A small-molecule ligand and the protein it binds are described below.
Small molecule (SMILES): CC(=O)N[C@@H]1[C@@H](O)[C@H](O)[C@@H](CO)O[C@H]1O

Sequence of chain 36.E:
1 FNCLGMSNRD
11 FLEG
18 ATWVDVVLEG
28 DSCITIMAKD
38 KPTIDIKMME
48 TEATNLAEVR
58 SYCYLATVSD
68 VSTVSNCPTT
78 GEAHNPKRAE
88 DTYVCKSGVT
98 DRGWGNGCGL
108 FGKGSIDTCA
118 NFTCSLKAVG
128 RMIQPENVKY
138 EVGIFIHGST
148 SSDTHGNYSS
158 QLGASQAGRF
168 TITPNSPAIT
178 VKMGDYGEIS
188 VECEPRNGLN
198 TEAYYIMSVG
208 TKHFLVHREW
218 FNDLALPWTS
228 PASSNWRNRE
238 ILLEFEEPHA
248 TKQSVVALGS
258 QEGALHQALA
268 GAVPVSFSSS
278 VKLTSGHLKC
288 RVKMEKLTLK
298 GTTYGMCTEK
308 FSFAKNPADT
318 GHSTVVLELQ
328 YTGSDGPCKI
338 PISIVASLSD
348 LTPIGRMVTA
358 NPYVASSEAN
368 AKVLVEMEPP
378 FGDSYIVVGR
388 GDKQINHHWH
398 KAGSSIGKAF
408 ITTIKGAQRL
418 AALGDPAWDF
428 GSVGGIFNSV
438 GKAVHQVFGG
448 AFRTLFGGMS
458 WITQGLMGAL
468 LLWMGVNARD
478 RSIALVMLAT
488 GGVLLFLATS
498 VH

Binding-site contacts:
Ligand atom O6 contacts residue THR120 of chain 36.E at 2.5 Å (h-bond).
Ligand atom C1 contacts residue ASN118 of chain 36.E at 1.4 Å.
Ligand atom C5 contacts residue THR120 of chain 36.E at 4.0 Å.
Ligand atom C6 contacts residue THR89 of chain 36.E at 4.2 Å.
Ligand atom C2 contacts residue ASN118 of chain 36.E at 2.5 Å.
Ligand atom O7 contacts residue SER66 of chain 36.E at 3.5 Å.
Ligand atom C6 contacts residue THR120 of chain 36.E at 3.4 Å.
Ligand atom C5 contacts residue ASN118 of chain 36.E at 3.6 Å.
Ligand atom C6 contacts residue PHE119 of chain 36.E at 3.8 Å (hydrophobic).
Ligand atom O5 contacts residue PHE119 of chain 36.E at 3.8 Å.
Ligand atom C3 contacts residue ASN118 of chain 36.E at 3.8 Å.
Ligand atom O6 contacts residue PHE119 of chain 36.E at 4.0 Å.
Ligand atom N2 contacts residue ASN118 of chain 36.E at 2.9 Å (h-bond).
Ligand atom C5 contacts residue PHE119 of chain 36.E at 4.4 Å (hydrophobic).
Ligand atom C7 contacts residue ASP67 of chain 36.E at 3.9 Å.
Ligand atom C5 contacts residue THR89 of chain 36.E at 4.2 Å.
Ligand atom C8 contacts residue TYR90 of chain 36.E at 3.8 Å (hydrophobic).
Ligand atom C8 contacts residue ASN118 of chain 36.E at 4.4 Å.
Ligand atom C7 contacts residue ASN118 of chain 36.E at 3.1 Å.
Ligand atom O7 contacts residue ASN118 of chain 36.E at 3.0 Å (h-bond).
Ligand atom O7 contacts residue ASP67 of chain 36.E at 3.5 Å (salt-bridge).
Ligand atom C7 contacts residue TYR90 of chain 36.E at 4.1 Å (hydrophobic).
Ligand atom O5 contacts residue THR89 of chain 36.E at 4.3 Å.
Ligand atom C1 contacts residue SER66 of chain 36.E at 4.5 Å.
Ligand atom C8 contacts residue ASP67 of chain 36.E at 4.0 Å.
Ligand atom C4 contacts residue ASN118 of chain 36.E at 4.2 Å.
Ligand atom O5 contacts residue ASN118 of chain 36.E at 2.3 Å (h-bond).
Ligand atom O5 contacts residue THR120 of chain 36.E at 3.4 Å (h-bond).
Ligand atom C1 contacts residue THR89 of chain 36.E at 4.4 Å.
Ligand atom O4 contacts residue THR300 of chain 48.A at 4.5 Å.
Ligand atom O5 contacts residue SER66 of chain 36.E at 4.4 Å.
Ligand atom N2 contacts residue TYR90 of chain 36.E at 4.4 Å.

Sequence of chain 48.A:
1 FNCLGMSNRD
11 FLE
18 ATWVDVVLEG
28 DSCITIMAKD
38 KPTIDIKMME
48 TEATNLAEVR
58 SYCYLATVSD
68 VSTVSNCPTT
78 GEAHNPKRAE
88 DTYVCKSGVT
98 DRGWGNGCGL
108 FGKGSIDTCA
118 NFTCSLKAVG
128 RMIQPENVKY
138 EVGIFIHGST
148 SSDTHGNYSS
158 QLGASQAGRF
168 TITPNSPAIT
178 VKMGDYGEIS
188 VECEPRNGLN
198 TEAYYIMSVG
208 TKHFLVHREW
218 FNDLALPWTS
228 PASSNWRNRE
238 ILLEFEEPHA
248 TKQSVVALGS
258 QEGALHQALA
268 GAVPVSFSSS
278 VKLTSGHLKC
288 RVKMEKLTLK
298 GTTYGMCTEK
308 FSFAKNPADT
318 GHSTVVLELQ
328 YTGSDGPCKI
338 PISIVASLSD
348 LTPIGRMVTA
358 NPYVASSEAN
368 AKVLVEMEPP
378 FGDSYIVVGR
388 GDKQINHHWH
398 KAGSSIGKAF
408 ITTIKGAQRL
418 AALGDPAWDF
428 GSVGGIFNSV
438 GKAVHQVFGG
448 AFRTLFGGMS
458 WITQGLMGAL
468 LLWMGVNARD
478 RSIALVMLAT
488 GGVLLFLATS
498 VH